Sequence of chain 1.B:
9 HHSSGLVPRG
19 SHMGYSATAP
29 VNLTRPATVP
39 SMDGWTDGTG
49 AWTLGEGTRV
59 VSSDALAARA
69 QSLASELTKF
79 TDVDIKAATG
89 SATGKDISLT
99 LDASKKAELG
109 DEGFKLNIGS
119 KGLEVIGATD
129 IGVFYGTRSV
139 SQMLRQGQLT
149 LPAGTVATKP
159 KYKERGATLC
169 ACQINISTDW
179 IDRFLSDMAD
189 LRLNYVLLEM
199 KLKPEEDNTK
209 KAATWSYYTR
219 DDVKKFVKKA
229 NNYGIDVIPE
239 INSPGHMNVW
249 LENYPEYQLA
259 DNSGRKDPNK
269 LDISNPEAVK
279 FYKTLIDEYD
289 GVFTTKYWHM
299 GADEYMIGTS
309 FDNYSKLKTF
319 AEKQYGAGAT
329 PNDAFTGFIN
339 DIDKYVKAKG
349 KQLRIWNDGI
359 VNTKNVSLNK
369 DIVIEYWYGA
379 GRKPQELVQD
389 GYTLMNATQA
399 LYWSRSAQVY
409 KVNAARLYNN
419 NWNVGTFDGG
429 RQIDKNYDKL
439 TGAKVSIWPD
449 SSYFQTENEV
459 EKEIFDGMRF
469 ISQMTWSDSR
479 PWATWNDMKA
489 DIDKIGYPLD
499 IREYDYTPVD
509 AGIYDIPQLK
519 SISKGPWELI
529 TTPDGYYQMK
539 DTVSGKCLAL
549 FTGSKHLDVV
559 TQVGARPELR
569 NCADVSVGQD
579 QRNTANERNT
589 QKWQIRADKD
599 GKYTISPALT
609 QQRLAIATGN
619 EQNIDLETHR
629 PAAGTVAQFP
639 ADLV

Binding-site contacts:
Ligand atom O2 contacts residue ASN240 of chain 1.B at 3.0 Å (h-bond).
Ligand atom O2 contacts residue HIS244 of chain 1.B at 3.8 Å.
Ligand atom C6 contacts residue LEU555 of chain 1.B at 3.9 Å (hydrophobic).
Ligand atom C3 contacts residue CYS168 of chain 1.B at 4.1 Å (hydrophobic).
Ligand atom O3 contacts residue HIS244 of chain 1.B at 3.4 Å.
Ligand atom C3 contacts residue ASN240 of chain 1.B at 4.0 Å.
Ligand atom C1 contacts residue TRP446 of chain 1.B at 4.0 Å (hydrophobic).
Ligand atom O6 contacts residue PRO447 of chain 1.B at 3.4 Å.
Ligand atom C2 contacts residue ASP301 of chain 1.B at 4.0 Å.
Ligand atom C3 contacts residue 4WS1 of chain 1.J at 3.8 Å.
Ligand atom C4 contacts residue 4WS1 of chain 1.J at 4.2 Å.
Ligand atom O3 contacts residue GLU197 of chain 1.B at 2.5 Å (salt-bridge).
Ligand atom C2 contacts residue 4WS1 of chain 1.J at 2.4 Å.
Ligand atom C4 contacts residue CYS168 of chain 1.B at 3.9 Å (hydrophobic).
Ligand atom O2 contacts residue 4WS1 of chain 1.J at 2.9 Å (h-bond).
Ligand atom C3 contacts residue GLU197 of chain 1.B at 3.2 Å.
Ligand atom O5 contacts residue ASP448 of chain 1.B at 3.9 Å.
Ligand atom O6 contacts residue LEU555 of chain 1.B at 4.1 Å.
Ligand atom O2 contacts residue GLU197 of chain 1.B at 4.0 Å.
Ligand atom O3 contacts residue ASN240 of chain 1.B at 3.1 Å (h-bond).
Ligand atom C5 contacts residue 4WS1 of chain 1.J at 3.6 Å.
Ligand atom O4 contacts residue HIS244 of chain 1.B at 3.8 Å.
Ligand atom O4 contacts residue GLN171 of chain 1.B at 3.1 Å (h-bond).
Ligand atom O6 contacts residue 4WS1 of chain 1.J at 3.3 Å (h-bond).
Ligand atom C6 contacts residue CYS170 of chain 1.B at 3.8 Å (hydrophobic).
Ligand atom O5 contacts residue 4WS1 of chain 1.J at 2.4 Å (h-bond).
Ligand atom C5 contacts residue CYS170 of chain 1.B at 3.8 Å (hydrophobic).
Ligand atom C4 contacts residue GLN171 of chain 1.B at 4.1 Å.
Ligand atom O2 contacts residue ASP301 of chain 1.B at 2.8 Å (salt-bridge).
Ligand atom C4 contacts residue CYS170 of chain 1.B at 3.9 Å (hydrophobic).
Ligand atom C6 contacts residue PRO447 of chain 1.B at 4.0 Å (hydrophobic).
Ligand atom O6 contacts residue ASP448 of chain 1.B at 2.8 Å (salt-bridge).
Ligand atom C4 contacts residue GLU197 of chain 1.B at 4.0 Å.
Ligand atom C5 contacts residue CYS168 of chain 1.B at 3.8 Å (hydrophobic).
Ligand atom C2 contacts residue ASN240 of chain 1.B at 3.9 Å.
Ligand atom C6 contacts residue ASP448 of chain 1.B at 3.9 Å.
Ligand atom C6 contacts residue GLN171 of chain 1.B at 4.1 Å.
Ligand atom C2 contacts residue HIS244 of chain 1.B at 3.7 Å.
Ligand atom C6 contacts residue 4WS1 of chain 1.J at 4.1 Å.
Ligand atom C1 contacts residue 4WS1 of chain 1.J at 1.4 Å.

The small molecule below binds the protein below.
Small molecule (SMILES): OC[C@H]1O[C@@H](O)[C@H](O)[C@@H](O)[C@H]1O